A protein and the small-molecule ligand that binds it are described below.
Small molecule (SMILES): CC(=O)N[C@@H]1[C@@H](O)[C@H](O)[C@@H](CO)O[C@H]1O

Binding-site contacts:
Ligand atom O7 contacts residue ASN639 of chain 1.I at 3.0 Å (h-bond).
Ligand atom O5 contacts residue ASN639 of chain 1.I at 2.4 Å (h-bond).
Ligand atom C8 contacts residue VAL638 of chain 1.I at 4.1 Å (hydrophobic).
Ligand atom N2 contacts residue ASN639 of chain 1.I at 2.9 Å (h-bond).
Ligand atom C2 contacts residue ASN639 of chain 1.I at 2.5 Å.
Ligand atom O7 contacts residue VAL638 of chain 1.I at 3.7 Å.
Ligand atom O7 contacts residue ASN640 of chain 1.I at 4.4 Å.
Ligand atom C5 contacts residue ASN639 of chain 1.I at 3.6 Å.
Ligand atom C7 contacts residue VAL638 of chain 1.I at 3.9 Å (hydrophobic).
Ligand atom C7 contacts residue HIS637 of chain 1.I at 4.0 Å.
Ligand atom N2 contacts residue HIS637 of chain 1.I at 4.1 Å.
Ligand atom C1 contacts residue ASN639 of chain 1.I at 1.4 Å.
Ligand atom N2 contacts residue VAL638 of chain 1.I at 4.4 Å.
Ligand atom C8 contacts residue HIS637 of chain 1.I at 3.7 Å.
Ligand atom C7 contacts residue ASN639 of chain 1.I at 3.4 Å.
Ligand atom C4 contacts residue ASN639 of chain 1.I at 4.2 Å.
Ligand atom C3 contacts residue ASN639 of chain 1.I at 3.8 Å.

Sequence of chain 1.I:
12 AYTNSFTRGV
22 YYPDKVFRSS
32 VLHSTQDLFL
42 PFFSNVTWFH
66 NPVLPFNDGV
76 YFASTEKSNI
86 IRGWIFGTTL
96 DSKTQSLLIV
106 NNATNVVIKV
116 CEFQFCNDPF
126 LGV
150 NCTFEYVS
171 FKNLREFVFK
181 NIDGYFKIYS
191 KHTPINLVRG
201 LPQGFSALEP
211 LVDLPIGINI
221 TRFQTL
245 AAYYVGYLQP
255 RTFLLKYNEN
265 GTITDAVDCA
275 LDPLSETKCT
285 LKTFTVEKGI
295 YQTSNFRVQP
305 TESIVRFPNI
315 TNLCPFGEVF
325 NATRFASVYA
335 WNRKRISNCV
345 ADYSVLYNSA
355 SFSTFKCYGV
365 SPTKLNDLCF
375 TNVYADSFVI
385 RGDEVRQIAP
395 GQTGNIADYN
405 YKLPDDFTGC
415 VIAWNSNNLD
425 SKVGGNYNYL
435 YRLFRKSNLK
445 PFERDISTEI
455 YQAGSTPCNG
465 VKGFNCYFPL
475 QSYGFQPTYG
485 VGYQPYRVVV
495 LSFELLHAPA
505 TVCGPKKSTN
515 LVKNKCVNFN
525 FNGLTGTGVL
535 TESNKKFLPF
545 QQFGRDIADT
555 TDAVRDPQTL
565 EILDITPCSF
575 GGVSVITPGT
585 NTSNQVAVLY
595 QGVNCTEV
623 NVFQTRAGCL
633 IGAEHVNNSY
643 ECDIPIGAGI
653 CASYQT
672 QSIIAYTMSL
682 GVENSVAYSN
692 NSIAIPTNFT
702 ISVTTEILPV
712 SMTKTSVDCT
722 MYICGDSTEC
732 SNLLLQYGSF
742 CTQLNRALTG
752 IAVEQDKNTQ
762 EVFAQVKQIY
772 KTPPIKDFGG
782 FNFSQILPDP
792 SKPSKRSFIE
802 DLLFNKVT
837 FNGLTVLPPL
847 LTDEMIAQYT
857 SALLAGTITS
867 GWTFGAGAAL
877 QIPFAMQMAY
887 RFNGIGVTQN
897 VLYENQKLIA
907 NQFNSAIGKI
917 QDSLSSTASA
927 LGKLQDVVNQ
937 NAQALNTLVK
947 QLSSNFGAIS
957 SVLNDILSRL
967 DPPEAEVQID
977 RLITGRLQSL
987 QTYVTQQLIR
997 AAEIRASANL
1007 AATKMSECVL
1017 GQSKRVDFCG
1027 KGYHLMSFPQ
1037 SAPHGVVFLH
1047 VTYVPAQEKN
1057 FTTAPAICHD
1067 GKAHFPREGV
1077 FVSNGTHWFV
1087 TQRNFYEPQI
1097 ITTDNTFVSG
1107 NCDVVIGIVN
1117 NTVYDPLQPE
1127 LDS